The protein below binds the small molecule below.
Small molecule (SMILES): O=c1[nH]cnc2c1ncn2[C@@H]1O[C@H](COP(=O)(O)O)[C@@H](O)[C@H]1O

Binding-site contacts:
Ligand atom C4 contacts residue VAL43 of chain 1.B at 3.6 Å (hydrophobic).
Ligand atom O3P contacts residue ALA122 of chain 1.B at 3.4 Å.
Ligand atom C1' contacts residue ARG85 of chain 1.B at 3.7 Å.
Ligand atom C1' contacts residue VAL43 of chain 1.B at 3.3 Å (hydrophobic).
Ligand atom C6 contacts residue IMP1 of chain 1.G at 3.9 Å.
Ligand atom O1P contacts residue PHE120 of chain 1.B at 3.6 Å.
Ligand atom C2' contacts residue VAL43 of chain 1.B at 3.7 Å (hydrophobic).
Ligand atom C5 contacts residue THR45 of chain 1.B at 3.7 Å.
Ligand atom N7 contacts residue VAL43 of chain 1.B at 3.5 Å.
Ligand atom N7 contacts residue ASN44 of chain 1.B at 3.6 Å.
Ligand atom O2' contacts residue ARG85 of chain 1.B at 3.1 Å (salt-bridge).
Ligand atom N7 contacts residue THR45 of chain 1.B at 2.7 Å (h-bond).
Ligand atom C5 contacts residue VAL43 of chain 1.B at 3.8 Å (hydrophobic).
Ligand atom N9 contacts residue VAL43 of chain 1.B at 3.0 Å.
Ligand atom C2' contacts residue ARG85 of chain 1.B at 3.9 Å.
Ligand atom C6 contacts residue PHE120 of chain 1.B at 3.7 Å (hydrophobic).
Ligand atom C6 contacts residue HIS12 of chain 1.B at 3.9 Å.
Ligand atom O5' contacts residue ALA122 of chain 1.B at 3.0 Å.
Ligand atom O6 contacts residue THR45 of chain 1.B at 2.9 Å (h-bond).
Ligand atom C5' contacts residue ASP121 of chain 1.B at 3.1 Å.
Ligand atom O5' contacts residue ASP121 of chain 1.B at 3.5 Å (salt-bridge).
Ligand atom O1P contacts residue ALA122 of chain 1.B at 3.4 Å.
Ligand atom N1 contacts residue PHE120 of chain 1.B at 3.6 Å (h-bond).
Ligand atom N1 contacts residue IMP1 of chain 1.G at 3.0 Å (h-bond).
Ligand atom O1P contacts residue SER123 of chain 1.B at 2.9 Å (h-bond).
Ligand atom C5' contacts residue ALA122 of chain 1.B at 3.6 Å (hydrophobic).
Ligand atom C2 contacts residue PHE120 of chain 1.B at 3.7 Å (hydrophobic).
Ligand atom O6 contacts residue IMP1 of chain 1.G at 3.9 Å.
Ligand atom C6 contacts residue THR45 of chain 1.B at 3.8 Å.
Ligand atom O6 contacts residue HIS12 of chain 1.B at 3.0 Å.
Ligand atom C8 contacts residue THR45 of chain 1.B at 3.3 Å.
Ligand atom O3P contacts residue SER123 of chain 1.B at 2.4 Å (h-bond).
Ligand atom C2 contacts residue IMP1 of chain 1.G at 3.9 Å.
Ligand atom O6 contacts residue ASN44 of chain 1.B at 3.5 Å.
Ligand atom C6 contacts residue ASN44 of chain 1.B at 4.0 Å.
Ligand atom O6 contacts residue PHE120 of chain 1.B at 3.7 Å.
Ligand atom C8 contacts residue VAL43 of chain 1.B at 2.9 Å (hydrophobic).
Ligand atom O5' contacts residue SER123 of chain 1.B at 3.8 Å.
Ligand atom P contacts residue ALA122 of chain 1.B at 3.5 Å.
Ligand atom P contacts residue SER123 of chain 1.B at 3.2 Å.

Sequence of chain 1.B:
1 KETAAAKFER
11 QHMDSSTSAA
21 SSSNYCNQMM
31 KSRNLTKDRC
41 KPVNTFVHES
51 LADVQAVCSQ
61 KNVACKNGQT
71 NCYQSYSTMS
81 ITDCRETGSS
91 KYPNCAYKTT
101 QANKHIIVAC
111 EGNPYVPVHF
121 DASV